Binding-site contacts:
Ligand atom O1 contacts residue ALA371 of chain 1.A at 3.5 Å.
Ligand atom C16 contacts residue TYR10 of chain 1.B at 3.7 Å (hydrophobic).
Ligand atom O2 contacts residue PRO265 of chain 1.A at 3.7 Å.
Ligand atom C8 contacts residue TYR180 of chain 1.A at 3.4 Å (hydrophobic).
Ligand atom C5 contacts residue VAL234 of chain 1.A at 3.6 Å (hydrophobic).
Ligand atom C20 contacts residue PHE185 of chain 1.A at 3.6 Å (hydrophobic).
Ligand atom C13 contacts residue TYR10 of chain 1.B at 3.7 Å (hydrophobic).
Ligand atom C19 contacts residue TYR10 of chain 1.B at 3.5 Å (hydrophobic).
Ligand atom C17 contacts residue TYR10 of chain 1.B at 3.4 Å (hydrophobic).
Ligand atom C16 contacts residue PHE185 of chain 1.A at 3.7 Å (hydrophobic).
Ligand atom O contacts residue PHE185 of chain 1.A at 3.4 Å.
Ligand atom C6 contacts residue VAL234 of chain 1.A at 3.6 Å (hydrophobic).
Ligand atom C5 contacts residue HIS183 of chain 1.A at 3.6 Å.
Ligand atom C19 contacts residue PHE185 of chain 1.A at 3.6 Å (hydrophobic).
Ligand atom C15 contacts residue ASP211 of chain 1.A at 3.4 Å.
Ligand atom C15 contacts residue TYR10 of chain 1.B at 3.7 Å (hydrophobic).
Ligand atom C contacts residue PHE185 of chain 1.A at 3.3 Å (hydrophobic).
Ligand atom C3 contacts residue ILE343 of chain 1.A at 3.4 Å (hydrophobic).
Ligand atom N contacts residue PHE185 of chain 1.A at 3.6 Å.
Ligand atom O contacts residue SER267 of chain 1.A at 2.7 Å (h-bond).
Ligand atom C20 contacts residue ARG303 of chain 1.A at 3.4 Å.
Ligand atom C13 contacts residue PHE185 of chain 1.A at 3.7 Å (hydrophobic).
Ligand atom C contacts residue ALA236 of chain 1.A at 3.4 Å (hydrophobic).
Ligand atom C18 contacts residue SO41 of chain 1.D at 3.7 Å.
Ligand atom C14 contacts residue ASP211 of chain 1.A at 3.6 Å.
Ligand atom C16 contacts residue ARG188 of chain 1.A at 3.7 Å.
Ligand atom N2 contacts residue PHE185 of chain 1.A at 3.5 Å.
Ligand atom O2 contacts residue ILE301 of chain 1.A at 3.5 Å.
Ligand atom C20 contacts residue TYR10 of chain 1.B at 3.6 Å (hydrophobic).
Ligand atom C2 contacts residue SER267 of chain 1.A at 3.4 Å.
Ligand atom C18 contacts residue TYR10 of chain 1.B at 3.4 Å (hydrophobic).
Ligand atom C18 contacts residue PHE185 of chain 1.A at 3.7 Å (hydrophobic).
Ligand atom C6 contacts residue HIS183 of chain 1.A at 3.6 Å.
Ligand atom N contacts residue ALA236 of chain 1.A at 3.7 Å.
Ligand atom C contacts residue SER267 of chain 1.A at 3.6 Å.
Ligand atom N2 contacts residue ALA236 of chain 1.A at 3.6 Å.
Ligand atom O contacts residue ARG303 of chain 1.A at 3.4 Å.
Ligand atom C13 contacts residue ASP211 of chain 1.A at 3.2 Å.
Ligand atom O1 contacts residue ILE301 of chain 1.A at 3.5 Å.
Ligand atom C17 contacts residue ARG188 of chain 1.A at 3.3 Å.

The protein below binds the small molecule below.
Small molecule (SMILES): O=C(NC[C@@H]1CCOC1)c1ccc(NC(=O)N2Cc3ccccc3C2)cc1

Sequence of chain 1.B:
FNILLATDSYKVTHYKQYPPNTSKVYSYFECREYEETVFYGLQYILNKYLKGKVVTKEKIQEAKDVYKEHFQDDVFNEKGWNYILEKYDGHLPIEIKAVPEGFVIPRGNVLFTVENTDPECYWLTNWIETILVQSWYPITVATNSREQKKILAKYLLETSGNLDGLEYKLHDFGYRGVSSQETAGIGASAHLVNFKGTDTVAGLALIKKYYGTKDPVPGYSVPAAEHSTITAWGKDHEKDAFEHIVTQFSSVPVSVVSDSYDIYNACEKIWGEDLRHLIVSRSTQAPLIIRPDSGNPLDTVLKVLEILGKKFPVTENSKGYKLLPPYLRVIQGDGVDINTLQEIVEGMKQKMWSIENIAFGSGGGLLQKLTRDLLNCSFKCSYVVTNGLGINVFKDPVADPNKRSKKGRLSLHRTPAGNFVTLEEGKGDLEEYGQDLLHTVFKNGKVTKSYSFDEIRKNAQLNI

Sequence of chain 1.A:
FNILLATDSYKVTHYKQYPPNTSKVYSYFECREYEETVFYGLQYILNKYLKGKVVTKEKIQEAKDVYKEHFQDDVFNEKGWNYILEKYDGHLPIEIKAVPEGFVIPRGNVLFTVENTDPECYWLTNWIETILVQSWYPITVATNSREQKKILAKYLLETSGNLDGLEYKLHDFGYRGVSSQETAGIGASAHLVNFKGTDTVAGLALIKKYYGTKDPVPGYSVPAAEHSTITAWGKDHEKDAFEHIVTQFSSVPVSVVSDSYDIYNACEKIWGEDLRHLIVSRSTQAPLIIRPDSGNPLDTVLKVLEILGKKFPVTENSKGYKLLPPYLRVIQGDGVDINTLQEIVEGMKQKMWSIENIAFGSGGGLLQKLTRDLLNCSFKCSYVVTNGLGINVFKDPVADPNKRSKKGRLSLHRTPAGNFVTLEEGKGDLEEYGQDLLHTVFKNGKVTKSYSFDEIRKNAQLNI